Binding-site contacts:
Ligand atom N12 contacts residue LEU19 of chain 1.A at 4.0 Å.
Ligand atom N19 contacts residue LEU147 of chain 1.A at 3.6 Å.
Ligand atom C20 contacts residue LEU147 of chain 1.A at 3.6 Å (hydrophobic).
Ligand atom C7 contacts residue GLY99 of chain 1.A at 3.6 Å.
Ligand atom C8 contacts residue TYR95 of chain 1.A at 3.5 Å (hydrophobic).
Ligand atom C17 contacts residue LEU147 of chain 1.A at 3.6 Å (hydrophobic).
Ligand atom C26 contacts residue GLY20 of chain 1.A at 3.9 Å.
Ligand atom C14 contacts residue LEU147 of chain 1.A at 3.7 Å (hydrophobic).
Ligand atom O21 contacts residue ALA44 of chain 1.A at 3.9 Å.
Ligand atom CL30 contacts residue LEU147 of chain 1.A at 3.9 Å.
Ligand atom C20 contacts residue ALA44 of chain 1.A at 3.5 Å (hydrophobic).
Ligand atom N19 contacts residue ALA44 of chain 1.A at 3.3 Å.
Ligand atom O21 contacts residue TYR95 of chain 1.A at 3.5 Å.
Ligand atom CL30 contacts residue ALA157 of chain 1.A at 3.5 Å.
Ligand atom O21 contacts residue GLU94 of chain 1.A at 3.6 Å.
Ligand atom C9 contacts residue GLY99 of chain 1.A at 4.0 Å.
Ligand atom C20 contacts residue GLU94 of chain 1.A at 3.8 Å.
Ligand atom O21 contacts residue LEU96 of chain 1.A at 2.9 Å (h-bond).
Ligand atom C18 contacts residue MET93 of chain 1.A at 4.0 Å (hydrophobic).
Ligand atom C8 contacts residue GLY99 of chain 1.A at 3.6 Å.
Ligand atom C18 contacts residue ALA44 of chain 1.A at 3.7 Å (hydrophobic).
Ligand atom C8 contacts residue LEU96 of chain 1.A at 3.5 Å (hydrophobic).
Ligand atom F25 contacts residue GLY20 of chain 1.A at 3.1 Å.
Ligand atom N10 contacts residue LEU19 of chain 1.A at 4.0 Å.
Ligand atom C18 contacts residue LEU147 of chain 1.A at 3.7 Å (hydrophobic).
Ligand atom C6 contacts residue GLY99 of chain 1.A at 4.0 Å.
Ligand atom N19 contacts residue VAL75 of chain 1.A at 4.0 Å.
Ligand atom C7 contacts residue LEU19 of chain 1.A at 4.0 Å (hydrophobic).
Ligand atom N12 contacts residue LEU147 of chain 1.A at 3.9 Å.
Ligand atom N19 contacts residue GLU94 of chain 1.A at 3.1 Å (salt-bridge).
Ligand atom C28 contacts residue ASN145 of chain 1.A at 3.6 Å.
Ligand atom CL30 contacts residue ASP158 of chain 1.A at 3.9 Å.
Ligand atom C9 contacts residue LEU19 of chain 1.A at 3.9 Å (hydrophobic).
Ligand atom C8 contacts residue LEU19 of chain 1.A at 3.9 Å (hydrophobic).
Ligand atom C28 contacts residue ASP158 of chain 1.A at 3.7 Å.
Ligand atom C22 contacts residue LEU147 of chain 1.A at 3.5 Å (hydrophobic).
Ligand atom C7 contacts residue TYR95 of chain 1.A at 3.5 Å (hydrophobic).
Ligand atom F25 contacts residue VAL27 of chain 1.A at 3.4 Å.
Ligand atom C13 contacts residue LEU147 of chain 1.A at 3.6 Å (hydrophobic).
Ligand atom F25 contacts residue LEU19 of chain 1.A at 3.5 Å.

Sequence of chain 1.A:
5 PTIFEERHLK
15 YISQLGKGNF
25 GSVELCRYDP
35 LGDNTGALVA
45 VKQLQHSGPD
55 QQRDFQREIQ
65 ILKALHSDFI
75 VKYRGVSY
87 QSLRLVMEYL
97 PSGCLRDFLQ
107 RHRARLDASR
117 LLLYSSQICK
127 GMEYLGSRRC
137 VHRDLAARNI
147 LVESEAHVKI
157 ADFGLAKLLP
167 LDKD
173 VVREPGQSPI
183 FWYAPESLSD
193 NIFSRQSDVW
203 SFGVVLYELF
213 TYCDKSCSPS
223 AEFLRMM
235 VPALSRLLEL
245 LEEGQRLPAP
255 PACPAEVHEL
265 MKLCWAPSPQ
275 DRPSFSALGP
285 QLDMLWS

This protein binds this small molecule.
Small molecule (SMILES): CCNC(=O)c1ccc(Nc2cc(-c3c(F)cccc3Cl)nc3c2C(=O)N=C3)nc1